Binding-site contacts:
Ligand atom CD contacts residue THR82 of chain 1.A at 3.4 Å.
Ligand atom CD contacts residue CYS70 of chain 1.A at 3.3 Å (hydrophobic).
Ligand atom N contacts residue ALA89 of chain 1.A at 3.0 Å (h-bond).
Ligand atom OE contacts residue CYS70 of chain 1.A at 3.3 Å (h-bond).
Ligand atom CG contacts residue THR82 of chain 1.A at 3.5 Å.
Ligand atom NH1 contacts residue THR82 of chain 1.A at 3.5 Å (h-bond).
Ligand atom O contacts residue TRP92 of chain 1.A at 3.2 Å.
Ligand atom O contacts residue VAL78 of chain 1.A at 3.5 Å (h-bond).
Ligand atom N contacts residue VAL78 of chain 1.A at 3.0 Å (h-bond).
Ligand atom CG1 contacts residue VAL93 of chain 1.A at 3.4 Å (hydrophobic).
Ligand atom CB contacts residue VAL90 of chain 1.A at 3.4 Å (hydrophobic).
Ligand atom O contacts residue ASP91 of chain 1.A at 2.8 Å (salt-bridge).
Ligand atom NH2 contacts residue THR192 of chain 1.A at 3.1 Å (h-bond).
Ligand atom CG2 contacts residue PHE79 of chain 1.A at 3.3 Å (hydrophobic).
Ligand atom CD contacts residue ASP76 of chain 1.A at 3.5 Å.
Ligand atom O contacts residue VAL90 of chain 1.A at 3.4 Å.
Ligand atom NH1 contacts residue VAL191 of chain 1.A at 3.5 Å (h-bond).
Ligand atom O contacts residue THR82 of chain 1.A at 3.1 Å (h-bond).
Ligand atom CA contacts residue ASP91 of chain 1.A at 3.4 Å.
Ligand atom CB contacts residue PHE79 of chain 1.A at 3.4 Å (hydrophobic).
Ligand atom CD1 contacts residue MPD1 of chain 1.G at 3.1 Å.
Ligand atom NH2 contacts residue GLU108 of chain 1.A at 3.4 Å.
Ligand atom CB contacts residue MPD1 of chain 1.G at 3.5 Å.
Ligand atom O contacts residue LEU80 of chain 1.A at 3.0 Å (h-bond).
Ligand atom CB contacts residue TRP92 of chain 1.A at 3.5 Å (hydrophobic).
Ligand atom N contacts residue ASP91 of chain 1.A at 2.9 Å (salt-bridge).
Ligand atom CG contacts residue MPD1 of chain 1.G at 3.4 Å.
Ligand atom NH2 contacts residue GLU140 of chain 1.A at 3.5 Å (salt-bridge).
Ligand atom O contacts residue ILE77 of chain 1.A at 3.4 Å.
Ligand atom NE contacts residue ASP91 of chain 1.A at 2.7 Å (salt-bridge).
Ligand atom CZ contacts residue CYS70 of chain 1.A at 1.8 Å (hydrophobic).
Ligand atom CZ2 contacts residue SER68 of chain 1.A at 3.4 Å.
Ligand atom CD contacts residue ASP76 of chain 1.A at 3.4 Å.
Ligand atom N contacts residue LEU80 of chain 1.A at 2.8 Å (h-bond).
Ligand atom NH1 contacts residue ILE77 of chain 1.A at 2.7 Å (h-bond).
Ligand atom O contacts residue VAL78 of chain 1.A at 2.9 Å (h-bond).
Ligand atom CE contacts residue CYS70 of chain 1.A at 2.6 Å (hydrophobic).
Ligand atom NH2 contacts residue ASP91 of chain 1.A at 3.3 Å (salt-bridge).
Ligand atom CZ contacts residue ASP91 of chain 1.A at 3.4 Å.
Ligand atom CA contacts residue LEU80 of chain 1.A at 3.5 Å (hydrophobic).

The protein below binds the small molecule below.
Small molecule (SMILES): CCC(=O)NC[C@H](NC(=O)[C@@H](NC(=O)[C@@H]1CCCN1C(=O)[C@H](CCCN=C(N)N)NC(=O)[C@H](CC(C)C)NC(=O)[C@@H](N)CCCCN)C(C)C)C(=O)N[C@@H](CCSC)C(=O)N[C@H](C(=O)N[C@@H](CCCN=C(N)N)C(=O)N1CCC[C@H]1C(=O)N[C@@H](CC1=c2ccccc2=NC1)C(=O)N[C@H](C(=O)N[C@H](C=O)CCCN=C(N)N)C(C)C)C(C)C

Sequence of chain 1.A:
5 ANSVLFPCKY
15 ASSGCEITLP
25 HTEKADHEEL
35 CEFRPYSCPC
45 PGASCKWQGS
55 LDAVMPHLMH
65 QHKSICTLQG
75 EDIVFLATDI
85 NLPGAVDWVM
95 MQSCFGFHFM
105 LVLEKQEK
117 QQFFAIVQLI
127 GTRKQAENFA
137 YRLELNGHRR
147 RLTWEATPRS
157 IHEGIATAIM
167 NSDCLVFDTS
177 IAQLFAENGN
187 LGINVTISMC